Sequence of chain 1.A:
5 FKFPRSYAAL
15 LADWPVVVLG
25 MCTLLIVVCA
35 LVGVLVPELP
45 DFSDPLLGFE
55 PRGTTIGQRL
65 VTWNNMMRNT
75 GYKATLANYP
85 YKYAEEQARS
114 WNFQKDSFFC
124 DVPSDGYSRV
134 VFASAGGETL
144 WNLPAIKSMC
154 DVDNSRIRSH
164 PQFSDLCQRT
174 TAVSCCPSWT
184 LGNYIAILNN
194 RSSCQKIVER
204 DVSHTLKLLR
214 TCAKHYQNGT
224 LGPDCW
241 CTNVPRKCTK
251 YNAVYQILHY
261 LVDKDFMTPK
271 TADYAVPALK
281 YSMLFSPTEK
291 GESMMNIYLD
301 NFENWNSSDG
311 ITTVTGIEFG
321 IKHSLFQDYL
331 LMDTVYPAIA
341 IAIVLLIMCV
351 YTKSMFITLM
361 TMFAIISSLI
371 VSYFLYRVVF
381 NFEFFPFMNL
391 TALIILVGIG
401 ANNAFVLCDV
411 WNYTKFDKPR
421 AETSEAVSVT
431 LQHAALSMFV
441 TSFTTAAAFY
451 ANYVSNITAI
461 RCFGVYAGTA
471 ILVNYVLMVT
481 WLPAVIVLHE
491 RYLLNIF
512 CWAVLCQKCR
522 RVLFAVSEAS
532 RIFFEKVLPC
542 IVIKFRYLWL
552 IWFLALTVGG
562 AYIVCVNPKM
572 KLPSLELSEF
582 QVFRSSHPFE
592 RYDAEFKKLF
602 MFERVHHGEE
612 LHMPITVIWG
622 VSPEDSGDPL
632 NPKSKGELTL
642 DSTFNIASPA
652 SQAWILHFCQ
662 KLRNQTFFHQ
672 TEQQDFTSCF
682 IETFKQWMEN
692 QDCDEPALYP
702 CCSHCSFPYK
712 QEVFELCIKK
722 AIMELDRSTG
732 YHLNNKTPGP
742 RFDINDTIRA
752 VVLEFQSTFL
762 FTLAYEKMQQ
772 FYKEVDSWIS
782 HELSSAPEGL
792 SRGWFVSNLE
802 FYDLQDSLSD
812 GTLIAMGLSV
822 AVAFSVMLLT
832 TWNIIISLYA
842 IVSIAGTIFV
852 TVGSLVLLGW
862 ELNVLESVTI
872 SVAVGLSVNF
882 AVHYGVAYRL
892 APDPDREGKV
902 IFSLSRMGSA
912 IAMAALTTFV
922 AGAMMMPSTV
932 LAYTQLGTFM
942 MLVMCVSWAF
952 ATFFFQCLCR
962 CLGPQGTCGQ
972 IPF

Binding-site contacts:
Ligand atom CBC contacts residue GLN432 of chain 1.A at 3.6 Å.
Ligand atom CAP contacts residue VAL479 of chain 1.A at 4.0 Å (hydrophobic).
Ligand atom CAU contacts residue TYR11 of chain 1.A at 3.3 Å (hydrophobic).
Ligand atom OAW contacts residue GLN432 of chain 1.A at 4.0 Å.
Ligand atom CAZ contacts residue Y011 of chain 1.O at 3.8 Å.
Ligand atom CAI contacts residue Y011 of chain 1.O at 3.5 Å.
Ligand atom CAB contacts residue Y011 of chain 1.O at 4.2 Å.
Ligand atom CBD contacts residue Y011 of chain 1.O at 4.4 Å.
Ligand atom CAQ contacts residue VAL479 of chain 1.A at 4.4 Å (hydrophobic).
Ligand atom CAI contacts residue GLN432 of chain 1.A at 4.1 Å.
Ligand atom CAV contacts residue GLN432 of chain 1.A at 3.7 Å.
Ligand atom CAI contacts residue LEU431 of chain 1.A at 4.2 Å (hydrophobic).
Ligand atom CBE contacts residue VAL479 of chain 1.A at 3.9 Å (hydrophobic).
Ligand atom CAK contacts residue ALA435 of chain 1.A at 4.0 Å (hydrophobic).
Ligand atom CAQ contacts residue ALA435 of chain 1.A at 4.3 Å (hydrophobic).
Ligand atom CAS contacts residue TYR11 of chain 1.A at 3.7 Å (hydrophobic).
Ligand atom CAP contacts residue Y011 of chain 1.O at 3.7 Å.
Ligand atom CAZ contacts residue GLN432 of chain 1.A at 4.3 Å.
Ligand atom CAC contacts residue TYR11 of chain 1.A at 3.9 Å (hydrophobic).
Ligand atom CAQ contacts residue Y011 of chain 1.O at 3.8 Å.
Ligand atom CAK contacts residue LEU431 of chain 1.A at 4.1 Å (hydrophobic).
Ligand atom CAV contacts residue Y011 of chain 1.O at 4.0 Å.
Ligand atom CAK contacts residue Y011 of chain 1.O at 4.0 Å.

The protein below binds the small molecule below.
Small molecule (SMILES): CC(C)CCC[C@@H](C)[C@H]1CC[C@H]2[C@@H]3CC=C4C[C@@H](OC(=O)CCC(=O)O)CC[C@]4(C)[C@H]3CC[C@]12C